Binding-site contacts:
Ligand atom O5 contacts residue ASN241 of chain 1.A at 2.4 Å (h-bond).
Ligand atom C4 contacts residue TRP384 of chain 1.A at 4.1 Å (hydrophobic).
Ligand atom C6 contacts residue ALA244 of chain 1.A at 4.4 Å (hydrophobic).
Ligand atom C1 contacts residue ASN241 of chain 1.A at 1.5 Å.
Ligand atom C1 contacts residue TRP384 of chain 1.A at 4.3 Å (hydrophobic).
Ligand atom O5 contacts residue ALA244 of chain 1.A at 3.5 Å.
Ligand atom O6 contacts residue LYS388 of chain 1.A at 3.4 Å.
Ligand atom C5 contacts residue ASN241 of chain 1.A at 3.7 Å.
Ligand atom O5 contacts residue TRP384 of chain 1.A at 3.7 Å.
Ligand atom C3 contacts residue TRP384 of chain 1.A at 4.5 Å (hydrophobic).
Ligand atom C4 contacts residue ASN241 of chain 1.A at 4.3 Å.
Ligand atom O6 contacts residue ALA244 of chain 1.A at 4.0 Å.
Ligand atom C2 contacts residue TRP384 of chain 1.A at 4.0 Å (hydrophobic).
Ligand atom C1 contacts residue ALA244 of chain 1.A at 4.2 Å (hydrophobic).
Ligand atom C7 contacts residue ASN241 of chain 1.A at 2.9 Å.
Ligand atom C5 contacts residue ALA244 of chain 1.A at 4.4 Å (hydrophobic).
Ligand atom C5 contacts residue TRP384 of chain 1.A at 4.2 Å (hydrophobic).
Ligand atom C8 contacts residue ASN241 of chain 1.A at 3.3 Å.
Ligand atom C6 contacts residue TRP384 of chain 1.A at 3.9 Å (hydrophobic).
Ligand atom C2 contacts residue ASN241 of chain 1.A at 2.4 Å.
Ligand atom N2 contacts residue ASN241 of chain 1.A at 2.9 Å (h-bond).
Ligand atom C3 contacts residue ASN241 of chain 1.A at 3.8 Å.
Ligand atom O7 contacts residue ASN241 of chain 1.A at 3.3 Å (h-bond).
Ligand atom C6 contacts residue LYS388 of chain 1.A at 4.2 Å.
Ligand atom O7 contacts residue TRP384 of chain 1.A at 4.0 Å.

A protein and the small-molecule ligand that binds it are described below.
Small molecule (SMILES): CC(=O)N[C@H]1[C@H](O[C@H]2[C@H](O)[C@@H](NC(C)=O)CO[C@@H]2CO)O[C@H](CO)[C@@H](O[C@@H]2O[C@H](CO)[C@@H](O)[C@H](O)[C@@H]2O)[C@@H]1O

Sequence of chain 1.A:
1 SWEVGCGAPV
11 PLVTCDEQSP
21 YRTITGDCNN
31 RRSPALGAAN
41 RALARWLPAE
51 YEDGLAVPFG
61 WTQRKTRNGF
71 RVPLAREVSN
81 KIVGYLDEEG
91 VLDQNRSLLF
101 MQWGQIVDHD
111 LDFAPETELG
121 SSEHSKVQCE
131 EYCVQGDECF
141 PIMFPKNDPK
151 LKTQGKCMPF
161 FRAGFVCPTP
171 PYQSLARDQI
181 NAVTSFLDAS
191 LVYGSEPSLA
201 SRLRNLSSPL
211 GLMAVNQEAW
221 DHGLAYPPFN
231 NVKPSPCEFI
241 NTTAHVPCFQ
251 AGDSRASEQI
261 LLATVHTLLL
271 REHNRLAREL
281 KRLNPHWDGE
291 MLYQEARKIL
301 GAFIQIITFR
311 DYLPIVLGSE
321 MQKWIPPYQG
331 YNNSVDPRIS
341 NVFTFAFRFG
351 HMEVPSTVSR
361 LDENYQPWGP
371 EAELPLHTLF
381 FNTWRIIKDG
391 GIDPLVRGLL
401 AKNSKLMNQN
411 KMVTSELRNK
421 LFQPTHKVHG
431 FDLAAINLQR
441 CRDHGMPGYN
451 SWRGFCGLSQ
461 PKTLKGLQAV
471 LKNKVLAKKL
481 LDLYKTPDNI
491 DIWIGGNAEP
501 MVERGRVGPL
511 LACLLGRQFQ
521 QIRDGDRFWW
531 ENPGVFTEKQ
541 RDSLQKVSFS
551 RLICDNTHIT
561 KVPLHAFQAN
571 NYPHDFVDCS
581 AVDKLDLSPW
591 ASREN